Sequence of chain 1.B:
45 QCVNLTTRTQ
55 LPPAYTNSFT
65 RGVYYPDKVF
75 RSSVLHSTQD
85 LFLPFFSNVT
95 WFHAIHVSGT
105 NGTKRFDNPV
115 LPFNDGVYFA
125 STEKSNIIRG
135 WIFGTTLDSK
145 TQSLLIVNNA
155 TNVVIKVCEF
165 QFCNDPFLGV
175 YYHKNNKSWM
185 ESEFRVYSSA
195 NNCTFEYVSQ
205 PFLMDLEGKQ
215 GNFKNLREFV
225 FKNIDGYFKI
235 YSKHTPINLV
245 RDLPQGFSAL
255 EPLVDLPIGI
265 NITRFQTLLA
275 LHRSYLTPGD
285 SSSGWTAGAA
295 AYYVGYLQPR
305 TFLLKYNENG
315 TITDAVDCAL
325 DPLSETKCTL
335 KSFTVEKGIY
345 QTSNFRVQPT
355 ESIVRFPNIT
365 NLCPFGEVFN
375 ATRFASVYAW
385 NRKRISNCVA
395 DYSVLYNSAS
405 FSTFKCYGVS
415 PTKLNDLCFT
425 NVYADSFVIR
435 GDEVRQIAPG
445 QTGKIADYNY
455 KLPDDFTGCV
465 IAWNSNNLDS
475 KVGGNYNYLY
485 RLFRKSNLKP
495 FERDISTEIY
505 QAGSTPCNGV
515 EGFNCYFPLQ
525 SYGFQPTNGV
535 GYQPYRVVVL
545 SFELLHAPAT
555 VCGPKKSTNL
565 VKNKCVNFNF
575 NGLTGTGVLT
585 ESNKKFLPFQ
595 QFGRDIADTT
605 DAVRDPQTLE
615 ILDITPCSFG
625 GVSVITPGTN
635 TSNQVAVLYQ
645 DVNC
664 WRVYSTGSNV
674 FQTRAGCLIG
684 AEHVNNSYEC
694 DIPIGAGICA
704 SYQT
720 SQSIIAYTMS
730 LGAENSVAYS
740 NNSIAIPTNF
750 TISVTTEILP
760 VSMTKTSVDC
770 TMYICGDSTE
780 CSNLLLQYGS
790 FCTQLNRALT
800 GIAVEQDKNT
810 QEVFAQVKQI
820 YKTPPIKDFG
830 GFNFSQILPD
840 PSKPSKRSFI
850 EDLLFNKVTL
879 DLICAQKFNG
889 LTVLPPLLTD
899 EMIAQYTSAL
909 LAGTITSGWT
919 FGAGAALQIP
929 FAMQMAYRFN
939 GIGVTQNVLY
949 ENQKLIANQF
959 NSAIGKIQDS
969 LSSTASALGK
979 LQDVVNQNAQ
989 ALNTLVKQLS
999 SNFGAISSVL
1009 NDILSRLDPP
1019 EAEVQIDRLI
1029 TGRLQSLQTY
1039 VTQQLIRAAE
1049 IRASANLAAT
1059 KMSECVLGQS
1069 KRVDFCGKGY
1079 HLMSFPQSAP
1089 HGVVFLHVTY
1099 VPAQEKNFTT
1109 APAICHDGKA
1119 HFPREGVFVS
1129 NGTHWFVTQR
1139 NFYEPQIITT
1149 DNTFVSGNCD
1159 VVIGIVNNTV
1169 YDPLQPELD

The protein below binds the small molecule below.
Small molecule (SMILES): CC(=O)N[C@H]1[C@H](O[C@H]2[C@H](O)[C@@H](NC(C)=O)CO[C@@H]2CO)O[C@H](CO)[C@@H](O)[C@@H]1O

Binding-site contacts:
Ligand atom C1 contacts residue HIS1132 of chain 1.B at 4.4 Å.
Ligand atom C4 contacts residue ASN1129 of chain 1.B at 4.2 Å.
Ligand atom C6 contacts residue PHE1134 of chain 1.B at 3.8 Å (hydrophobic).
Ligand atom C7 contacts residue HIS1132 of chain 1.B at 4.3 Å.
Ligand atom C7 contacts residue ASN1129 of chain 1.B at 3.6 Å.
Ligand atom C5 contacts residue ASN1129 of chain 1.B at 3.7 Å.
Ligand atom C8 contacts residue THR1131 of chain 1.B at 4.4 Å.
Ligand atom C8 contacts residue ASN1129 of chain 1.B at 4.2 Å.
Ligand atom O7 contacts residue ASN1129 of chain 1.B at 4.0 Å.
Ligand atom O5 contacts residue ASN1129 of chain 1.B at 2.4 Å (h-bond).
Ligand atom C5 contacts residue PHE1134 of chain 1.B at 4.3 Å (hydrophobic).
Ligand atom C1 contacts residue ASN1129 of chain 1.B at 1.4 Å.
Ligand atom C4 contacts residue HIS1132 of chain 1.B at 4.3 Å.
Ligand atom O4 contacts residue HIS1132 of chain 1.B at 4.1 Å.
Ligand atom C3 contacts residue HIS1132 of chain 1.B at 4.2 Å.
Ligand atom C2 contacts residue ASN1129 of chain 1.B at 2.5 Å.
Ligand atom C5 contacts residue HIS1132 of chain 1.B at 3.8 Å.
Ligand atom N2 contacts residue THR1131 of chain 1.B at 4.4 Å.
Ligand atom C3 contacts residue ASN1129 of chain 1.B at 3.8 Å.
Ligand atom N2 contacts residue ASN1129 of chain 1.B at 2.9 Å (h-bond).
Ligand atom O7 contacts residue HIS1132 of chain 1.B at 3.3 Å.
Ligand atom O5 contacts residue PHE1134 of chain 1.B at 4.2 Å.